Binding-site contacts:
Ligand atom C8 contacts residue ASP67 of chain 9.A at 3.7 Å.
Ligand atom C8 contacts residue ASN118 of chain 9.A at 3.7 Å.
Ligand atom O5 contacts residue THR89 of chain 9.A at 4.5 Å.
Ligand atom C5 contacts residue ASN118 of chain 9.A at 3.6 Å.
Ligand atom C4 contacts residue ASN118 of chain 9.A at 4.2 Å.
Ligand atom C2 contacts residue ASN118 of chain 9.A at 2.5 Å.
Ligand atom O5 contacts residue THR120 of chain 9.A at 3.4 Å (h-bond).
Ligand atom C1 contacts residue SER66 of chain 9.A at 4.5 Å.
Ligand atom O5 contacts residue ASN118 of chain 9.A at 2.4 Å (h-bond).
Ligand atom O6 contacts residue ASN118 of chain 9.A at 4.2 Å.
Ligand atom C6 contacts residue PHE119 of chain 9.A at 4.0 Å (hydrophobic).
Ligand atom C5 contacts residue THR120 of chain 9.A at 4.2 Å.
Ligand atom C8 contacts residue SER66 of chain 9.A at 3.6 Å.
Ligand atom C1 contacts residue THR89 of chain 9.A at 4.2 Å.
Ligand atom N2 contacts residue ASN118 of chain 9.A at 2.9 Å (h-bond).
Ligand atom C1 contacts residue ASN118 of chain 9.A at 1.4 Å.
Ligand atom C7 contacts residue ASN118 of chain 9.A at 3.8 Å.
Ligand atom O6 contacts residue THR89 of chain 9.A at 3.9 Å.
Ligand atom C3 contacts residue ASN118 of chain 9.A at 3.8 Å.
Ligand atom O6 contacts residue PHE119 of chain 9.A at 2.8 Å (h-bond).
Ligand atom O6 contacts residue THR120 of chain 9.A at 3.6 Å (h-bond).
Ligand atom N2 contacts residue TYR90 of chain 9.A at 4.4 Å.
Ligand atom O5 contacts residue PHE119 of chain 9.A at 3.9 Å.
Ligand atom C6 contacts residue THR120 of chain 9.A at 3.8 Å.

Sequence of chain 9.A:
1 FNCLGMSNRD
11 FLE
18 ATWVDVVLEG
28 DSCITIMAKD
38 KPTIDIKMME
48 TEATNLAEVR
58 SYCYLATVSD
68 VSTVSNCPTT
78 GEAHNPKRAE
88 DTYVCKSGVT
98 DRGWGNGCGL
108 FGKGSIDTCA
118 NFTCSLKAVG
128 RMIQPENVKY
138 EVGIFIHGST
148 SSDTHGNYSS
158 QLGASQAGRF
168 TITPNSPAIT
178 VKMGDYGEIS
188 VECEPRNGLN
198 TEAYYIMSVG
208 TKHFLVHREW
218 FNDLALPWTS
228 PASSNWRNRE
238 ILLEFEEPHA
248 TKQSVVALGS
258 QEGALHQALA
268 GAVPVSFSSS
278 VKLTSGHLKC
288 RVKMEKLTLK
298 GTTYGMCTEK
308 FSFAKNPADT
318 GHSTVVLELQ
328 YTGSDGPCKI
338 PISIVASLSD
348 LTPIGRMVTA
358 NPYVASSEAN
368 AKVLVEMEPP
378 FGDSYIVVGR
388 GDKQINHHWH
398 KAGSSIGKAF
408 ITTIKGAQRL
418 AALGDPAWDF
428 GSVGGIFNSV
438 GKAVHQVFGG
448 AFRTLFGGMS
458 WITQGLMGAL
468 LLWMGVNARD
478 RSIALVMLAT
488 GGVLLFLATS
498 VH

This protein binds this small molecule.
Small molecule (SMILES): CC(=O)N[C@@H]1[C@@H](O)[C@H](O)[C@@H](CO)O[C@H]1O